Sequence of chain 1.B:
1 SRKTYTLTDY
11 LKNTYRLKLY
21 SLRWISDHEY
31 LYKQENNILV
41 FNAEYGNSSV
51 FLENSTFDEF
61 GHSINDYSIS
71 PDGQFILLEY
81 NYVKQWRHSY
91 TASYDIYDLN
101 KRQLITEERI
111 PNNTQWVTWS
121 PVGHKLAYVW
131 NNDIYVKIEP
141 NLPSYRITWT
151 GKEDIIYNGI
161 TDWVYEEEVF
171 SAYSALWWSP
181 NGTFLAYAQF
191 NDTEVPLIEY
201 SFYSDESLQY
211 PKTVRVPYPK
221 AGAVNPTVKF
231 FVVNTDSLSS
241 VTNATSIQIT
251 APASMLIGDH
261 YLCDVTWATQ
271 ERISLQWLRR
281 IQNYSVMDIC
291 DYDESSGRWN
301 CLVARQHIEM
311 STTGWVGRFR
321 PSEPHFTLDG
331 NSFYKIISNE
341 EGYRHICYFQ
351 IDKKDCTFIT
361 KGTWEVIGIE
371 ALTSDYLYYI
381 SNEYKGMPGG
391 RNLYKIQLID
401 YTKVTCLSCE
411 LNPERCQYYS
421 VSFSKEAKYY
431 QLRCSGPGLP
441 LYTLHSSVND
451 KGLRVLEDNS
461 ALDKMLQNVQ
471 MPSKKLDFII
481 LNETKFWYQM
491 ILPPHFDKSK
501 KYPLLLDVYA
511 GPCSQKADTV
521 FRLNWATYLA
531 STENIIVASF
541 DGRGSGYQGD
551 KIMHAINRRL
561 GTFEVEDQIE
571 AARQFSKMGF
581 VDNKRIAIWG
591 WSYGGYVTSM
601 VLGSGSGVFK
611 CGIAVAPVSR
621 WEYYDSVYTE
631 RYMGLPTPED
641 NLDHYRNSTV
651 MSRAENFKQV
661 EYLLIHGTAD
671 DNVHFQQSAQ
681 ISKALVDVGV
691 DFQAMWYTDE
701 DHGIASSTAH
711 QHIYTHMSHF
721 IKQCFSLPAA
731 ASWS

This small molecule binds to this protein.
Small molecule (SMILES): CC(=O)N[C@@H]1[C@@H](O)[C@H](O)[C@@H](CO)O[C@H]1O

Binding-site contacts:
Ligand atom C7 contacts residue SER311 of chain 1.B at 4.1 Å.
Ligand atom C5 contacts residue ASN283 of chain 1.B at 3.6 Å.
Ligand atom O5 contacts residue ASN283 of chain 1.B at 2.3 Å (h-bond).
Ligand atom O7 contacts residue THR312 of chain 1.B at 4.2 Å.
Ligand atom O6 contacts residue ARG558 of chain 1.B at 3.4 Å (salt-bridge).
Ligand atom O7 contacts residue MET310 of chain 1.B at 4.3 Å.
Ligand atom C7 contacts residue ASN283 of chain 1.B at 3.5 Å.
Ligand atom C4 contacts residue ASN283 of chain 1.B at 4.1 Å.
Ligand atom C8 contacts residue MET310 of chain 1.B at 3.9 Å (hydrophobic).
Ligand atom O7 contacts residue SER311 of chain 1.B at 3.3 Å (h-bond).
Ligand atom C8 contacts residue ASN283 of chain 1.B at 4.1 Å.
Ligand atom C1 contacts residue ILE281 of chain 1.B at 3.8 Å (hydrophobic).
Ligand atom C6 contacts residue ARG558 of chain 1.B at 3.8 Å.
Ligand atom C1 contacts residue ASN283 of chain 1.B at 1.4 Å.
Ligand atom C5 contacts residue ILE281 of chain 1.B at 4.2 Å (hydrophobic).
Ligand atom C3 contacts residue ASN283 of chain 1.B at 3.8 Å.
Ligand atom O5 contacts residue ILE281 of chain 1.B at 3.6 Å.
Ligand atom C8 contacts residue TYR284 of chain 1.B at 4.2 Å (hydrophobic).
Ligand atom N2 contacts residue ASN283 of chain 1.B at 3.0 Å (h-bond).
Ligand atom O7 contacts residue ASN283 of chain 1.B at 3.7 Å.
Ligand atom C2 contacts residue ASN283 of chain 1.B at 2.4 Å.